Sequence of chain 1.B:
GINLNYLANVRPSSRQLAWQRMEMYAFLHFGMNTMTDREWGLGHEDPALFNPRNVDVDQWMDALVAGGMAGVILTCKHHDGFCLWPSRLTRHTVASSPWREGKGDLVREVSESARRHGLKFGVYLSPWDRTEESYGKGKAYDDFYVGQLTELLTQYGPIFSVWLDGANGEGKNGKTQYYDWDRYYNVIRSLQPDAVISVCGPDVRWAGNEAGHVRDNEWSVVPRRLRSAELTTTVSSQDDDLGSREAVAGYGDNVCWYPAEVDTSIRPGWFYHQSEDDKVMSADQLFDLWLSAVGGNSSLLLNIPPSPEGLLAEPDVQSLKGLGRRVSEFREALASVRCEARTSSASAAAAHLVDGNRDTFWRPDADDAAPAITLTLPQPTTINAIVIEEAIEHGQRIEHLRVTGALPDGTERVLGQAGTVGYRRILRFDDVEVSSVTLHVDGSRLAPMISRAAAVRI

This protein binds this small molecule.
Small molecule (SMILES): C[C@@H]1NC[C@@H](O)[C@H](O)[C@@H]1O

Binding-site contacts:
Ligand atom O3 contacts residue HIS85 of chain 1.B at 3.0 Å (h-bond).
Ligand atom C2 contacts residue ASP172 of chain 1.B at 3.2 Å.
Ligand atom C5 contacts residue HIS36 of chain 1.B at 4.2 Å.
Ligand atom C4 contacts residue HIS85 of chain 1.B at 3.8 Å.
Ligand atom C2 contacts residue HIS86 of chain 1.B at 3.3 Å.
Ligand atom C6 contacts residue ASP283 of chain 1.B at 3.6 Å.
Ligand atom C6 contacts residue PHE34 of chain 1.B at 3.5 Å (hydrophobic).
Ligand atom C3 contacts residue TRP290 of chain 1.B at 3.8 Å (hydrophobic).
Ligand atom O2 contacts residue ALA174 of chain 1.B at 3.4 Å.
Ligand atom C6 contacts residue GLU217 of chain 1.B at 3.4 Å.
Ligand atom N5 contacts residue GLU217 of chain 1.B at 2.9 Å (salt-bridge).
Ligand atom O4 contacts residue TYR131 of chain 1.B at 3.4 Å (h-bond).
Ligand atom C6 contacts residue TRP290 of chain 1.B at 3.6 Å (hydrophobic).
Ligand atom C1 contacts residue EDO1 of chain 1.G at 3.2 Å.
Ligand atom C1 contacts residue ASP172 of chain 1.B at 3.2 Å.
Ligand atom C4 contacts residue ASP172 of chain 1.B at 4.1 Å.
Ligand atom C6 contacts residue HIS36 of chain 1.B at 3.7 Å.
Ligand atom C1 contacts residue GLU217 of chain 1.B at 3.5 Å.
Ligand atom O2 contacts residue TRP47 of chain 1.B at 2.9 Å (h-bond).
Ligand atom C6 contacts residue TRP170 of chain 1.B at 4.0 Å (hydrophobic).
Ligand atom C3 contacts residue TRP47 of chain 1.B at 4.0 Å (hydrophobic).
Ligand atom C2 contacts residue ALA174 of chain 1.B at 4.0 Å (hydrophobic).
Ligand atom O3 contacts residue TRP290 of chain 1.B at 4.2 Å.
Ligand atom O4 contacts residue HIS36 of chain 1.B at 2.8 Å (h-bond).
Ligand atom N5 contacts residue EDO1 of chain 1.G at 3.1 Å (h-bond).
Ligand atom O4 contacts residue HIS85 of chain 1.B at 2.9 Å (h-bond).
Ligand atom C5 contacts residue GLU217 of chain 1.B at 3.2 Å.
Ligand atom C1 contacts residue ALA174 of chain 1.B at 3.9 Å (hydrophobic).
Ligand atom O3 contacts residue HIS86 of chain 1.B at 3.9 Å.
Ligand atom C3 contacts residue HIS85 of chain 1.B at 3.8 Å.
Ligand atom C4 contacts residue TRP290 of chain 1.B at 3.6 Å (hydrophobic).
Ligand atom C2 contacts residue HIS85 of chain 1.B at 4.2 Å.
Ligand atom C5 contacts residue ASP172 of chain 1.B at 3.9 Å.
Ligand atom O2 contacts residue HIS86 of chain 1.B at 2.7 Å (h-bond).
Ligand atom C5 contacts residue TRP290 of chain 1.B at 3.5 Å (hydrophobic).
Ligand atom N5 contacts residue ASP172 of chain 1.B at 2.8 Å (salt-bridge).
Ligand atom O3 contacts residue TRP47 of chain 1.B at 3.2 Å (h-bond).
Ligand atom C2 contacts residue TRP47 of chain 1.B at 4.0 Å (hydrophobic).
Ligand atom O4 contacts residue ASP172 of chain 1.B at 3.5 Å (salt-bridge).
Ligand atom C4 contacts residue HIS36 of chain 1.B at 3.3 Å.